A protein and the small-molecule ligand that binds it are described below.
Small molecule (SMILES): Nc1ncnc2[nH]cnc12

Sequence of chain 1.A:
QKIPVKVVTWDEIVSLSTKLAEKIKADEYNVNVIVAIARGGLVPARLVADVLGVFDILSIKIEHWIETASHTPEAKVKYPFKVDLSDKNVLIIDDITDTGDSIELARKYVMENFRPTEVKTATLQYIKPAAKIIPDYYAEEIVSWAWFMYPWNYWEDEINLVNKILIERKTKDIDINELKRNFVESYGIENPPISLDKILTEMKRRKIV

Binding-site contacts:
Ligand atom C6 contacts residue ASP99 of chain 1.A at 3.9 Å.
Ligand atom N9 contacts residue ILE97 of chain 1.A at 3.9 Å.
Ligand atom N6 contacts residue TRP148 of chain 1.A at 3.7 Å.
Ligand atom N6 contacts residue ASP99 of chain 1.A at 3.1 Å (salt-bridge).
Ligand atom N6 contacts residue TRP146 of chain 1.A at 3.9 Å.
Ligand atom N3 contacts residue TRP148 of chain 1.A at 3.4 Å.
Ligand atom C2 contacts residue TYR151 of chain 1.A at 4.0 Å (hydrophobic).
Ligand atom C5 contacts residue ASP99 of chain 1.A at 3.7 Å.
Ligand atom N7 contacts residue PO41 of chain 1.E at 4.4 Å.
Ligand atom C2 contacts residue PHE149 of chain 1.A at 3.0 Å (hydrophobic).
Ligand atom C8 contacts residue ASP99 of chain 1.A at 4.0 Å.
Ligand atom C2 contacts residue TRP148 of chain 1.A at 3.7 Å (hydrophobic).
Ligand atom N3 contacts residue ILE97 of chain 1.A at 3.9 Å.
Ligand atom C8 contacts residue ILE97 of chain 1.A at 4.2 Å (hydrophobic).
Ligand atom N1 contacts residue ALA147 of chain 1.A at 4.1 Å.
Ligand atom N1 contacts residue PHE149 of chain 1.A at 2.9 Å (h-bond).
Ligand atom C2 contacts residue ILE97 of chain 1.A at 4.3 Å (hydrophobic).
Ligand atom C4 contacts residue ILE97 of chain 1.A at 3.6 Å (hydrophobic).
Ligand atom C5 contacts residue TRP148 of chain 1.A at 3.2 Å (hydrophobic).
Ligand atom N3 contacts residue PHE149 of chain 1.A at 4.0 Å.
Ligand atom N9 contacts residue PO41 of chain 1.E at 4.4 Å.
Ligand atom N6 contacts residue ILE128 of chain 1.A at 3.9 Å.
Ligand atom C4 contacts residue TRP148 of chain 1.A at 3.3 Å (hydrophobic).
Ligand atom C5 contacts residue ILE97 of chain 1.A at 3.8 Å (hydrophobic).
Ligand atom N1 contacts residue ILE97 of chain 1.A at 4.1 Å.
Ligand atom C8 contacts residue PO41 of chain 1.E at 3.6 Å.
Ligand atom N1 contacts residue TRP148 of chain 1.A at 3.5 Å.
Ligand atom N7 contacts residue ILE97 of chain 1.A at 4.2 Å.
Ligand atom N3 contacts residue TYR151 of chain 1.A at 4.2 Å.
Ligand atom C8 contacts residue TRP148 of chain 1.A at 4.0 Å (hydrophobic).
Ligand atom N6 contacts residue ALA147 of chain 1.A at 3.1 Å (h-bond).
Ligand atom N7 contacts residue TRP148 of chain 1.A at 3.6 Å.
Ligand atom C6 contacts residue TRP148 of chain 1.A at 3.4 Å (hydrophobic).
Ligand atom N9 contacts residue TRP148 of chain 1.A at 3.6 Å.
Ligand atom N6 contacts residue PHE149 of chain 1.A at 4.3 Å.
Ligand atom C6 contacts residue ALA147 of chain 1.A at 4.1 Å (hydrophobic).
Ligand atom N6 contacts residue ILE97 of chain 1.A at 4.1 Å.
Ligand atom C6 contacts residue PHE149 of chain 1.A at 4.0 Å (hydrophobic).
Ligand atom N7 contacts residue ASP99 of chain 1.A at 2.9 Å (salt-bridge).
Ligand atom C6 contacts residue ILE97 of chain 1.A at 4.0 Å (hydrophobic).